Sequence of chain 39.B:
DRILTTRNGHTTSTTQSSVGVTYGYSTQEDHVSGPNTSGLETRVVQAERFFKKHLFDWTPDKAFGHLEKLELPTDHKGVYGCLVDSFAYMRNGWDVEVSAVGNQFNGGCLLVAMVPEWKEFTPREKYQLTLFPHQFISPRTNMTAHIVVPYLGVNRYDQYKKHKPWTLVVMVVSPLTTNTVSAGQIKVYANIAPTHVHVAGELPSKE

Binding-site contacts:
Ligand atom CD1 contacts residue TYR34 of chain 39.B at 3.0 Å (hydrophobic).
Ligand atom C contacts residue THR16 of chain 39.B at 3.7 Å.
Ligand atom CD1 contacts residue THR16 of chain 39.B at 3.1 Å.
Ligand atom CA contacts residue THR16 of chain 39.B at 3.6 Å.
Ligand atom C contacts residue ILE14 of chain 39.B at 4.2 Å (hydrophobic).
Ligand atom O contacts residue ILE14 of chain 39.B at 3.1 Å.
Ligand atom CB contacts residue THR17 of chain 39.B at 4.0 Å.
Ligand atom C contacts residue ARG18 of chain 39.B at 3.8 Å.
Ligand atom CB contacts residue ILE14 of chain 39.B at 4.1 Å (hydrophobic).
Ligand atom N contacts residue ILE14 of chain 39.B at 3.0 Å (h-bond).
Ligand atom CA contacts residue ARG18 of chain 39.B at 3.8 Å.
Ligand atom C contacts residue ARG18 of chain 39.B at 4.1 Å.
Ligand atom O contacts residue ILE14 of chain 39.B at 3.5 Å (h-bond).
Ligand atom CD1 contacts residue ILE14 of chain 39.B at 3.6 Å (hydrophobic).
Ligand atom CB contacts residue LEU15 of chain 39.B at 4.1 Å (hydrophobic).
Ligand atom CE1 contacts residue ASP12 of chain 39.B at 3.5 Å.
Ligand atom C contacts residue THR16 of chain 39.B at 4.2 Å.
Ligand atom CD1 contacts residue ASP12 of chain 39.B at 3.8 Å.
Ligand atom N contacts residue THR16 of chain 39.B at 2.9 Å (h-bond).
Ligand atom CD2 contacts residue HIS157 of chain 39.B at 3.7 Å.
Ligand atom CD2 contacts residue ASP106 of chain 39.B at 4.1 Å.
Ligand atom O contacts residue THR17 of chain 39.B at 3.8 Å.
Ligand atom O contacts residue ARG18 of chain 39.B at 3.6 Å (salt-bridge).
Ligand atom O contacts residue ARG18 of chain 39.B at 3.0 Å (salt-bridge).
Ligand atom N contacts residue ILE14 of chain 39.B at 3.5 Å.
Ligand atom CG contacts residue THR17 of chain 39.B at 4.3 Å.
Ligand atom CB contacts residue ARG18 of chain 39.B at 4.2 Å.
Ligand atom O contacts residue THR16 of chain 39.B at 3.1 Å (h-bond).
Ligand atom CA contacts residue ILE14 of chain 39.B at 3.3 Å (hydrophobic).
Ligand atom C contacts residue ILE14 of chain 39.B at 3.6 Å (hydrophobic).
Ligand atom N contacts residue ASP12 of chain 39.B at 4.1 Å.
Ligand atom CG contacts residue ILE14 of chain 39.B at 4.2 Å (hydrophobic).
Ligand atom CA contacts residue ILE14 of chain 39.B at 4.0 Å (hydrophobic).
Ligand atom CB contacts residue THR16 of chain 39.B at 4.2 Å.
Ligand atom C contacts residue ILE14 of chain 39.B at 3.4 Å (hydrophobic).
Ligand atom CD2 contacts residue THR17 of chain 39.B at 3.7 Å.
Ligand atom CG contacts residue THR16 of chain 39.B at 4.0 Å.
Ligand atom CA contacts residue ASP12 of chain 39.B at 3.7 Å.
Ligand atom O contacts residue LEU15 of chain 39.B at 3.5 Å.
Ligand atom CD2 contacts residue VAL32 of chain 39.B at 3.9 Å (hydrophobic).

This protein binds this small molecule.
Small molecule (SMILES): CC(C)C[C@H](NC(=O)[C@H](C)NC(=O)CNC(=O)[C@@H](N)Cc1ccccc1)C(=O)N[C@@H](CC(C)C)C(=O)N[C@@H](C)C(=O)O